This protein binds this small molecule.
Small molecule (SMILES): Cc1ncc([N+](=O)[O-])n1CCOS(N)(=O)=O

Sequence of chain 1.A:
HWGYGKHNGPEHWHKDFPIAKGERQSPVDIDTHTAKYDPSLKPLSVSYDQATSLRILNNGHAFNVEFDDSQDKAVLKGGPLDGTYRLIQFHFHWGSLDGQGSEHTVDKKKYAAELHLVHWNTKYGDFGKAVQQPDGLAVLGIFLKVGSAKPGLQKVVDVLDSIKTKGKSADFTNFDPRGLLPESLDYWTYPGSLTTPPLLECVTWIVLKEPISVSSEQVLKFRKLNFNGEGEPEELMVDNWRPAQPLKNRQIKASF

Binding-site contacts:
Ligand atom N1 contacts residue GLU106 of chain 1.A at 4.0 Å.
Ligand atom S1 contacts residue HIS94 of chain 1.A at 3.9 Å.
Ligand atom O2 contacts residue VAL142 of chain 1.A at 4.0 Å.
Ligand atom O3 contacts residue ZN1 of chain 1.B at 3.9 Å.
Ligand atom O4 contacts residue GLN92 of chain 1.A at 3.2 Å.
Ligand atom C2 contacts residue THR199 of chain 1.A at 3.5 Å.
Ligand atom N4 contacts residue HIS94 of chain 1.A at 4.1 Å.
Ligand atom S1 contacts residue HIS119 of chain 1.A at 4.2 Å.
Ligand atom C6 contacts residue LEU197 of chain 1.A at 4.1 Å (hydrophobic).
Ligand atom O3 contacts residue LEU197 of chain 1.A at 4.0 Å.
Ligand atom N4 contacts residue VAL121 of chain 1.A at 3.9 Å.
Ligand atom O2 contacts residue VAL121 of chain 1.A at 3.8 Å.
Ligand atom O1 contacts residue LEU197 of chain 1.A at 3.1 Å.
Ligand atom N1 contacts residue HIS94 of chain 1.A at 3.3 Å (h-bond).
Ligand atom C6 contacts residue PRO201 of chain 1.A at 3.9 Å (hydrophobic).
Ligand atom N3 contacts residue PHE130 of chain 1.A at 3.9 Å.
Ligand atom C6 contacts residue THR199 of chain 1.A at 3.1 Å.
Ligand atom O2 contacts residue ZN1 of chain 1.B at 3.0 Å.
Ligand atom S1 contacts residue THR198 of chain 1.A at 3.9 Å.
Ligand atom O5 contacts residue VAL121 of chain 1.A at 3.9 Å.
Ligand atom N1 contacts residue THR198 of chain 1.A at 2.8 Å (h-bond).
Ligand atom O5 contacts residue GLN92 of chain 1.A at 3.0 Å (h-bond).
Ligand atom O2 contacts residue TRP208 of chain 1.A at 4.1 Å.
Ligand atom N1 contacts residue HIS119 of chain 1.A at 3.4 Å (h-bond).
Ligand atom N1 contacts residue HIS96 of chain 1.A at 3.3 Å (h-bond).
Ligand atom C5 contacts residue THR199 of chain 1.A at 4.1 Å.
Ligand atom O1 contacts residue THR198 of chain 1.A at 2.8 Å (h-bond).
Ligand atom N3 contacts residue LEU197 of chain 1.A at 4.2 Å.
Ligand atom N1 contacts residue ZN1 of chain 1.B at 2.0 Å.
Ligand atom N4 contacts residue GLN92 of chain 1.A at 3.3 Å (h-bond).
Ligand atom O1 contacts residue TRP208 of chain 1.A at 4.1 Å.
Ligand atom O4 contacts residue VAL121 of chain 1.A at 3.4 Å.
Ligand atom C6 contacts residue PRO200 of chain 1.A at 3.4 Å (hydrophobic).
Ligand atom O2 contacts residue HIS119 of chain 1.A at 3.6 Å.
Ligand atom O2 contacts residue HIS94 of chain 1.A at 3.3 Å.
Ligand atom C1 contacts residue THR199 of chain 1.A at 3.3 Å.
Ligand atom O3 contacts residue HIS94 of chain 1.A at 3.7 Å.
Ligand atom C4 contacts residue PHE130 of chain 1.A at 3.3 Å (hydrophobic).
Ligand atom O5 contacts residue HIS94 of chain 1.A at 3.0 Å.
Ligand atom S1 contacts residue ZN1 of chain 1.B at 3.1 Å.